Sequence of chain 44.A:
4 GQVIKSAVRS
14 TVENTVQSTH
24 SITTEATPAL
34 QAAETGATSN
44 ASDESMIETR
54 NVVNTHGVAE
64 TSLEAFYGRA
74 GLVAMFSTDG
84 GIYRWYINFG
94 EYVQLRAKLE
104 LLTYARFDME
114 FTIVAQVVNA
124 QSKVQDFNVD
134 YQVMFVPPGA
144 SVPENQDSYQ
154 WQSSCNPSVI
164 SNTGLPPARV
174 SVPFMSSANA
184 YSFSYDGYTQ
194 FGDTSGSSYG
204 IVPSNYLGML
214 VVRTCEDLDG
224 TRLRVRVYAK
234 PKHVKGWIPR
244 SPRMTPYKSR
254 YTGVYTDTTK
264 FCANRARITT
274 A

This protein binds this small molecule.
Small molecule (SMILES): NCC(=O)O

Binding-site contacts:
Ligand atom N contacts residue ASP150 of chain 43.A at 3.4 Å (salt-bridge).
Ligand atom C contacts residue ARG229 of chain 44.A at 3.7 Å.
Ligand atom C contacts residue ARG216 of chain 43.A at 3.6 Å.
Ligand atom CA contacts residue TRP154 of chain 43.A at 4.3 Å (hydrophobic).
Ligand atom CA contacts residue MET78 of chain 44.A at 4.0 Å (hydrophobic).
Ligand atom N contacts residue TYR152 of chain 43.A at 4.2 Å.
Ligand atom CA contacts residue LEU75 of chain 44.A at 3.7 Å (hydrophobic).
Ligand atom CA contacts residue CYS1 of chain 44.P at 2.4 Å (hydrophobic).
Ligand atom O contacts residue LEU75 of chain 44.A at 3.8 Å.
Ligand atom OXT contacts residue MET78 of chain 44.A at 3.5 Å (h-bond).
Ligand atom C contacts residue MET78 of chain 44.A at 3.6 Å (hydrophobic).
Ligand atom CA contacts residue SER151 of chain 43.A at 4.0 Å.
Ligand atom C contacts residue TRP154 of chain 43.A at 4.1 Å (hydrophobic).
Ligand atom O contacts residue ARG216 of chain 43.A at 2.9 Å (salt-bridge).
Ligand atom N contacts residue MET78 of chain 44.A at 3.8 Å.
Ligand atom C contacts residue CYS1 of chain 44.P at 3.7 Å (hydrophobic).
Ligand atom CA contacts residue GLN155 of chain 43.A at 4.3 Å.
Ligand atom O contacts residue TRP154 of chain 43.A at 4.1 Å.
Ligand atom N contacts residue CYS1 of chain 44.P at 1.3 Å.
Ligand atom O contacts residue ARG229 of chain 44.A at 2.9 Å (salt-bridge).
Ligand atom OXT contacts residue ARG216 of chain 43.A at 3.0 Å (salt-bridge).
Ligand atom O contacts residue MET78 of chain 44.A at 3.9 Å.
Ligand atom C contacts residue LEU75 of chain 44.A at 4.2 Å (hydrophobic).
Ligand atom OXT contacts residue ASP150 of chain 43.A at 4.3 Å.
Ligand atom OXT contacts residue ARG229 of chain 44.A at 3.1 Å (salt-bridge).
Ligand atom OXT contacts residue CYS1 of chain 44.P at 4.0 Å.
Ligand atom N contacts residue SER151 of chain 43.A at 3.5 Å (h-bond).

Sequence of chain 43.A:
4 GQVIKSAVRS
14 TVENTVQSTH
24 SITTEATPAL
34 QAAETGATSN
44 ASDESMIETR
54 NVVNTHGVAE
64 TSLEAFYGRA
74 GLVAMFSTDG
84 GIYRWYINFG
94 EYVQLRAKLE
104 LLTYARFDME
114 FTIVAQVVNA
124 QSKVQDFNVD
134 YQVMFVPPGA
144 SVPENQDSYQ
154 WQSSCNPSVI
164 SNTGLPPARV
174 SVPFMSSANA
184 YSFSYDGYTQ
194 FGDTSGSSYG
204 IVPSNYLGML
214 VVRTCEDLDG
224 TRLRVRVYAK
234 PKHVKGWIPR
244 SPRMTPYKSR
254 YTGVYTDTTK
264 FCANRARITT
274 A